Sequence of chain 1.CB:
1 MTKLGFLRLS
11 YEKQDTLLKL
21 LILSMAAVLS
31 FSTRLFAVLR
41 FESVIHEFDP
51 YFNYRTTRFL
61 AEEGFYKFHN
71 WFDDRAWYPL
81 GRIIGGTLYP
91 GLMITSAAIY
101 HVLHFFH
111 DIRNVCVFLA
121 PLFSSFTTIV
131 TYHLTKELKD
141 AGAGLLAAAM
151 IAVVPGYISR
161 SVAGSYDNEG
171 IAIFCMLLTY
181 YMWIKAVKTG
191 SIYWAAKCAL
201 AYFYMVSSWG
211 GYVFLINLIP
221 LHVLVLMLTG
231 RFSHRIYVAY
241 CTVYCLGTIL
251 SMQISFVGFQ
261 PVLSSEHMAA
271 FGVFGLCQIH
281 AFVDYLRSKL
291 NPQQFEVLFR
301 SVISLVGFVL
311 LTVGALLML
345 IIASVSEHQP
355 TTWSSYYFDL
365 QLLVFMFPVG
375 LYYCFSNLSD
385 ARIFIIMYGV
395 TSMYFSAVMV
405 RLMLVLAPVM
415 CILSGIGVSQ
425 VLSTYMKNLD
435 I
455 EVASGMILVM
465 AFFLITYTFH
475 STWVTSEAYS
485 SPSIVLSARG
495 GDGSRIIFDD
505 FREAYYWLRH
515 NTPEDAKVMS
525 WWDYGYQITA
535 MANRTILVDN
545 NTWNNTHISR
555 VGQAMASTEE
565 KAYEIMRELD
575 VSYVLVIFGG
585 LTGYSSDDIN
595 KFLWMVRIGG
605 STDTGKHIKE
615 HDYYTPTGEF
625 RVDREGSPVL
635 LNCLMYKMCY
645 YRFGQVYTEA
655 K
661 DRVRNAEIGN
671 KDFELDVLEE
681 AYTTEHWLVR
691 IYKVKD

The protein below binds the small molecule below.
Small molecule (SMILES): CC(=O)N[C@H]1[C@H](O[C@H]2[C@H](O)[C@@H](NC(C)=O)CO[C@@H]2CO)O[C@H](CO)[C@@H](O[C@@H]2O[C@H](CO[C@H]3O[C@H](CO)[C@@H](O)[C@H](O[C@H]4O[C@H](CO)[C@@H](O)[C@H](O)[C@@H]4O)[C@@H]3O)[C@@H](O)[C@H](O[C@H]3O[C@H](CO)[C@@H](O)[C@H](O)[C@@H]3O[C@H]3O[C@H](CO)[C@@H](O)[C@H](O)[C@@H]3O[C@H]3O[C@H](CO)[C@@H](O)[C@H](O)[C@@H]3O)[C@@H]2O)[C@@H]1O

Binding-site contacts:
Ligand atom O6 contacts residue LEU80 of chain 1.CB at 3.9 Å.
Ligand atom C1 contacts residue LEU80 of chain 1.CB at 4.1 Å (hydrophobic).
Ligand atom C2 contacts residue LEU80 of chain 1.CB at 4.4 Å (hydrophobic).
Ligand atom C5 contacts residue THR550 of chain 1.CB at 3.9 Å.
Ligand atom O7 contacts residue ASN548 of chain 1.CB at 4.3 Å.
Ligand atom C1 contacts residue HIS551 of chain 1.CB at 4.4 Å.
Ligand atom C1 contacts residue THR550 of chain 1.CB at 4.4 Å.
Ligand atom C7 contacts residue ASN548 of chain 1.CB at 3.8 Å.
Ligand atom C7 contacts residue THR550 of chain 1.CB at 4.0 Å.
Ligand atom C1 contacts residue ASN548 of chain 1.CB at 1.4 Å.
Ligand atom C2 contacts residue ASN548 of chain 1.CB at 2.5 Å.
Ligand atom C5 contacts residue HIS551 of chain 1.CB at 4.2 Å.
Ligand atom O5 contacts residue ASN548 of chain 1.CB at 2.4 Å (h-bond).
Ligand atom O5 contacts residue LEU80 of chain 1.CB at 3.7 Å.
Ligand atom C8 contacts residue SER605 of chain 1.CB at 4.1 Å.
Ligand atom C4 contacts residue ASN548 of chain 1.CB at 4.3 Å.
Ligand atom C7 contacts residue TRP547 of chain 1.CB at 4.3 Å (hydrophobic).
Ligand atom C6 contacts residue ARG554 of chain 1.CB at 3.4 Å.
Ligand atom O5 contacts residue HIS551 of chain 1.CB at 3.7 Å.
Ligand atom O7 contacts residue THR550 of chain 1.CB at 3.6 Å.
Ligand atom C5 contacts residue ASN548 of chain 1.CB at 3.6 Å.
Ligand atom N2 contacts residue ASN548 of chain 1.CB at 2.9 Å (h-bond).
Ligand atom C8 contacts residue TRP547 of chain 1.CB at 4.1 Å (hydrophobic).
Ligand atom C6 contacts residue THR550 of chain 1.CB at 4.1 Å.
Ligand atom C8 contacts residue THR550 of chain 1.CB at 3.8 Å.
Ligand atom O5 contacts residue THR550 of chain 1.CB at 4.3 Å.
Ligand atom O6 contacts residue HIS551 of chain 1.CB at 3.3 Å (h-bond).
Ligand atom C3 contacts residue ASN548 of chain 1.CB at 3.8 Å.
Ligand atom C6 contacts residue HIS551 of chain 1.CB at 4.2 Å.
Ligand atom O6 contacts residue ARG554 of chain 1.CB at 3.0 Å (salt-bridge).